Sequence of chain 26.S:
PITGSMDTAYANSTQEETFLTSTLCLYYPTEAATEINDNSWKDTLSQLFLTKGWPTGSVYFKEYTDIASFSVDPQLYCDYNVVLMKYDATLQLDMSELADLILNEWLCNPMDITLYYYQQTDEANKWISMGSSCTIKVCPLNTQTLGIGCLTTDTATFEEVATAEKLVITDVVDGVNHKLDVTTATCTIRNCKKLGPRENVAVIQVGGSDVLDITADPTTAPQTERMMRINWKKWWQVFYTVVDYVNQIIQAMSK

Binding-site contacts:
Ligand atom O5 contacts residue ASN19 of chain 26.S at 2.2 Å (h-bond).
Ligand atom N2 contacts residue ASN19 of chain 26.S at 4.1 Å.
Ligand atom C5 contacts residue ASN19 of chain 26.S at 3.4 Å.
Ligand atom C6 contacts residue ASN19 of chain 26.S at 4.1 Å.
Ligand atom C1 contacts residue ASN19 of chain 26.S at 1.9 Å.
Ligand atom C8 contacts residue TYR17 of chain 26.S at 4.2 Å (hydrophobic).
Ligand atom O6 contacts residue ASN19 of chain 26.S at 4.4 Å.
Ligand atom C2 contacts residue ASN19 of chain 26.S at 3.4 Å.
Ligand atom C3 contacts residue ASN19 of chain 26.S at 4.4 Å.

The small molecule below binds the protein below.
Small molecule (SMILES): CC(=O)N[C@H]1[C@H](O[C@H]2[C@H](O)[C@@H](NC(C)=O)CO[C@@H]2CO)O[C@H](CO)[C@@H](O)[C@@H]1O